Sequence of chain 8.HD:
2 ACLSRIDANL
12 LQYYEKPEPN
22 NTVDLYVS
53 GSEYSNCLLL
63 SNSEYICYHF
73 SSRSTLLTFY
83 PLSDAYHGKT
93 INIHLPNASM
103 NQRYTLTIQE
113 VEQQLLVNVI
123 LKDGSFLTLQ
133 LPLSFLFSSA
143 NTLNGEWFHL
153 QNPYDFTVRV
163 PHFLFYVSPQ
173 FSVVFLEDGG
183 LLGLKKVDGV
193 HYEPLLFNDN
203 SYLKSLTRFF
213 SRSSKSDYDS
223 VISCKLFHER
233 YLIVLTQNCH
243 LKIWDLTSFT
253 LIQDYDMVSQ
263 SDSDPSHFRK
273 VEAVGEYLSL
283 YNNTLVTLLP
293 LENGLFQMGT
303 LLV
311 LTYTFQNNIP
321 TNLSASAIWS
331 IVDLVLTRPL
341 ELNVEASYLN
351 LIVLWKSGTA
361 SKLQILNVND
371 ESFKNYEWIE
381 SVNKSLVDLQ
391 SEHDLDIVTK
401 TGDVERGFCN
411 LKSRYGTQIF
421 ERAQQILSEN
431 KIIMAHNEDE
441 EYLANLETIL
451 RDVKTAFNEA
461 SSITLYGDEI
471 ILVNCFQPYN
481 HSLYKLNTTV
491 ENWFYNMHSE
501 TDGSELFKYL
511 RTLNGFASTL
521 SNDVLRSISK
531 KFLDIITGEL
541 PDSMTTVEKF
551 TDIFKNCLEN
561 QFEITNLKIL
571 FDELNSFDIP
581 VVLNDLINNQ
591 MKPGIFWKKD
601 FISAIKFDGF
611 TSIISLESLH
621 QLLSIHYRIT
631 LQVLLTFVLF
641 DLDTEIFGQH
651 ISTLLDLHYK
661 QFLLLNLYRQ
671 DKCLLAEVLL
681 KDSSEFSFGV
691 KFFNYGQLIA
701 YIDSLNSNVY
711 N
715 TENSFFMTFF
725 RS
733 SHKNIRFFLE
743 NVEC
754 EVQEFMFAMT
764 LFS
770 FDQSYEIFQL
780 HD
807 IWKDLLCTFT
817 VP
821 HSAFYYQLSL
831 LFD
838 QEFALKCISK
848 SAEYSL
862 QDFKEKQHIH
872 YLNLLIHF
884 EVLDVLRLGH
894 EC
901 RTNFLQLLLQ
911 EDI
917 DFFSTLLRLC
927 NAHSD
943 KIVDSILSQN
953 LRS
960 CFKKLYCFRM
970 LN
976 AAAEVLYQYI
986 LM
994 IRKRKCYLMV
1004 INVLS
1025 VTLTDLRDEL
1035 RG

This small molecule binds to this protein.
Small molecule (SMILES): CC[C@H](C)[C@H](NC(=O)[C@@H](NC(=O)[C@H](CC(C)C)NC(=O)[C@@H](N)CCCCN)C(C)C)C(=O)N[C@@H](CC(N)=O)C(=O)N[C@@H](CCCCN)C(=O)N[C@@H](CC(=O)O)C(=O)N[C@@H](CCSC)C(=O)N[C@@H](CCCN=C(N)N)C(=O)N[C@H](C(=O)N[C@@H](CC(=O)O)C(=O)N[C@@H](CC(C)C)C(=O)N[C@@H](Cc1ccccc1)C(=O)N[C@@H](CO)C(=O)N1CCC[C@H]1C(=O)N1CCC[C@H]1C(=O)N[C@H](C=O)CC(N)=O)[C@@H](C)O

Sequence of chain 8.ZD:
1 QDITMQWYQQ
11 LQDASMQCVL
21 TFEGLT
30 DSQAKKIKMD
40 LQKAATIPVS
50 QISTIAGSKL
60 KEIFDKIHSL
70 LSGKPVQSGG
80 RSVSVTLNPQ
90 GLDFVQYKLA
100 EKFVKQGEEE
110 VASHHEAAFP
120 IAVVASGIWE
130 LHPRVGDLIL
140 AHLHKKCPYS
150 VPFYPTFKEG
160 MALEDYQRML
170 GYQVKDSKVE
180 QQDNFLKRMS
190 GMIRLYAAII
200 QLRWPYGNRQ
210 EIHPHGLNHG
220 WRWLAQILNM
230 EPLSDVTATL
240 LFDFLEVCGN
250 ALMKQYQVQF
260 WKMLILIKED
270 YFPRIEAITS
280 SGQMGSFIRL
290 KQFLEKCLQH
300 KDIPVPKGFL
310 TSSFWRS

Binding-site contacts:
Ligand atom CD1 contacts residue LEU1064 of chain 8.E at 3.4 Å (hydrophobic).
Ligand atom O contacts residue ARG1049 of chain 8.E at 3.0 Å.
Ligand atom C contacts residue THR1065 of chain 8.E at 2.9 Å.
Ligand atom CB contacts residue ALA276 of chain 8.ZD at 2.8 Å (hydrophobic).
Ligand atom C contacts residue GLU275 of chain 8.ZD at 1.3 Å.
Ligand atom CD2 contacts residue GLN1074 of chain 8.E at 3.2 Å.
Ligand atom O contacts residue LYS290 of chain 8.ZD at 3.2 Å (salt-bridge).
Ligand atom CA contacts residue GLU275 of chain 8.ZD at 0.8 Å.
Ligand atom O contacts residue THR278 of chain 8.ZD at 3.3 Å (h-bond).
Ligand atom CD contacts residue GLN1074 of chain 8.E at 2.8 Å.
Ligand atom NH1 contacts residue ASP1073 of chain 8.E at 3.4 Å (salt-bridge).
Ligand atom NH1 contacts residue ASN1069 of chain 8.E at 2.6 Å (h-bond).
Ligand atom CD1 contacts residue THR1065 of chain 8.E at 2.6 Å.
Ligand atom CA contacts residue THR1065 of chain 8.E at 2.7 Å.
Ligand atom CE2 contacts residue GLN1074 of chain 8.E at 3.3 Å.
Ligand atom CB contacts residue GLU275 of chain 8.ZD at 0.8 Å.
Ligand atom O contacts residue ALA276 of chain 8.ZD at 2.5 Å (h-bond).
Ligand atom O contacts residue GLU275 of chain 8.ZD at 2.7 Å (salt-bridge).
Ligand atom CG2 contacts residue ASN1069 of chain 8.E at 3.3 Å.
Ligand atom C contacts residue GLU275 of chain 8.ZD at 2.3 Å.
Ligand atom O contacts residue THR1065 of chain 8.E at 2.7 Å.
Ligand atom NZ contacts residue ASP1073 of chain 8.E at 3.3 Å (salt-bridge).
Ligand atom OD1 contacts residue LYS431 of chain 8.HD at 2.6 Å (salt-bridge).
Ligand atom CA contacts residue THR1065 of chain 8.E at 3.4 Å.
Ligand atom O contacts residue ALA276 of chain 8.ZD at 2.5 Å (h-bond).
Ligand atom NH2 contacts residue ASP1073 of chain 8.E at 3.0 Å (salt-bridge).
Ligand atom CD contacts residue GLU275 of chain 8.ZD at 1.8 Å.
Ligand atom O contacts residue ASN1069 of chain 8.E at 3.0 Å (h-bond).
Ligand atom C contacts residue ALA276 of chain 8.ZD at 3.2 Å (hydrophobic).
Ligand atom CG contacts residue GLU275 of chain 8.ZD at 1.3 Å.
Ligand atom N contacts residue THR1065 of chain 8.E at 2.3 Å (h-bond).
Ligand atom CB contacts residue GLN1074 of chain 8.E at 3.3 Å.
Ligand atom CD1 contacts residue ARG1049 of chain 8.E at 3.0 Å.
Ligand atom O contacts residue GLU275 of chain 8.ZD at 2.7 Å (salt-bridge).
Ligand atom N contacts residue ASN1069 of chain 8.E at 3.0 Å (h-bond).
Ligand atom O contacts residue GLU275 of chain 8.ZD at 1.8 Å (salt-bridge).
Ligand atom CD contacts residue PHE286 of chain 8.ZD at 3.0 Å (hydrophobic).
Ligand atom C contacts residue GLU275 of chain 8.ZD at 2.3 Å.
Ligand atom N contacts residue GLU275 of chain 8.ZD at 1.3 Å (salt-bridge).
Ligand atom CG contacts residue PHE286 of chain 8.ZD at 3.0 Å (hydrophobic).

Sequence of chain 8.E:
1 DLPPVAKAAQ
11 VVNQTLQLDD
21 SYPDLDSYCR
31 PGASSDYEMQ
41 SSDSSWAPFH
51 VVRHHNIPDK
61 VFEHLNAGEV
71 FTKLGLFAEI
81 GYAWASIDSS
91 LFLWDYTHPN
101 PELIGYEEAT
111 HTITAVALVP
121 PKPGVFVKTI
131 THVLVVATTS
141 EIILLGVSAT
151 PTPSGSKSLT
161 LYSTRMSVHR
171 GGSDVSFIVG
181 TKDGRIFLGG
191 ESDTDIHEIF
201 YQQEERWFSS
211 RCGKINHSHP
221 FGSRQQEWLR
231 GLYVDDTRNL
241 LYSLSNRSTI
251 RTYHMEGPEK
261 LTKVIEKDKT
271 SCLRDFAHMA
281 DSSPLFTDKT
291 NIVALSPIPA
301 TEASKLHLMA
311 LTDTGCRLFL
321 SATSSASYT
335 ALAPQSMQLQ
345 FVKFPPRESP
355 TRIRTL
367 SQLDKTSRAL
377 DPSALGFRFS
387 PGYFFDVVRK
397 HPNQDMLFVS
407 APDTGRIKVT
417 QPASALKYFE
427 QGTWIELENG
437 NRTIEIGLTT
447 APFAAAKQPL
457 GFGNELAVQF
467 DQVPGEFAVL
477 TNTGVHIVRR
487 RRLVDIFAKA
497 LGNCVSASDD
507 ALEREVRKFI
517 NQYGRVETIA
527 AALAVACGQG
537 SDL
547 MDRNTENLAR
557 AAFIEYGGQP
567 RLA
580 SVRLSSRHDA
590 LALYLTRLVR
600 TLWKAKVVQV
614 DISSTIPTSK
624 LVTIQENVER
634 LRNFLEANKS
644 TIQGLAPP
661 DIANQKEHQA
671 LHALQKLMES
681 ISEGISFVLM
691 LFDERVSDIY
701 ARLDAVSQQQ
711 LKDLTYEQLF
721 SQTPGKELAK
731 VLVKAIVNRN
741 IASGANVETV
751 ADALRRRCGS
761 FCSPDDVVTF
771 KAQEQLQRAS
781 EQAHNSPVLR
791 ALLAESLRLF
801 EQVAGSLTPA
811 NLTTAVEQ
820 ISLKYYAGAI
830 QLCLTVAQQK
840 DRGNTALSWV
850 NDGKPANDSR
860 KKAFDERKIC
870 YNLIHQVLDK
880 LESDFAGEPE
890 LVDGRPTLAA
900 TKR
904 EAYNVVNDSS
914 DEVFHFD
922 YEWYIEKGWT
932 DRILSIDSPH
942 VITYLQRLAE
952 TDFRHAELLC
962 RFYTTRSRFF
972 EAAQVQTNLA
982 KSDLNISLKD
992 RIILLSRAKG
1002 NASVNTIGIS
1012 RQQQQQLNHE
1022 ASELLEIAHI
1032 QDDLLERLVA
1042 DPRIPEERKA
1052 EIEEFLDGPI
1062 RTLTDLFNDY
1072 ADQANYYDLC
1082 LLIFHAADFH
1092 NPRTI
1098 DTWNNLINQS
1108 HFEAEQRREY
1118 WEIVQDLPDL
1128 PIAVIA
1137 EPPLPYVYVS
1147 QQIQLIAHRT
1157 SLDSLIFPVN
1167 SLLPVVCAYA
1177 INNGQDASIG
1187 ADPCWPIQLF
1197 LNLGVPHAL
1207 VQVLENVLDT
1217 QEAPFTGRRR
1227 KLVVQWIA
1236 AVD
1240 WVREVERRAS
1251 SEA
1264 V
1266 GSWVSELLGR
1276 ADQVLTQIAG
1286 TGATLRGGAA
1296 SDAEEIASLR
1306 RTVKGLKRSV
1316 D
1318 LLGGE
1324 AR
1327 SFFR